Binding-site contacts:
Ligand atom C2 contacts residue THR485 of chain 1.D at 4.4 Å.
Ligand atom C1 contacts residue ASN483 of chain 1.D at 1.4 Å.
Ligand atom C5 contacts residue ALA476 of chain 1.D at 4.4 Å (hydrophobic).
Ligand atom C7 contacts residue ASN483 of chain 1.D at 3.2 Å.
Ligand atom C1 contacts residue THR485 of chain 1.D at 3.8 Å.
Ligand atom C2 contacts residue ASN483 of chain 1.D at 2.4 Å.
Ligand atom O5 contacts residue SER480 of chain 1.D at 4.0 Å.
Ligand atom C1 contacts residue GLY479 of chain 1.D at 3.6 Å.
Ligand atom C6 contacts residue GLY479 of chain 1.D at 4.2 Å.
Ligand atom C1 contacts residue SER480 of chain 1.D at 4.2 Å.
Ligand atom C8 contacts residue THR485 of chain 1.D at 3.6 Å.
Ligand atom C3 contacts residue ASN483 of chain 1.D at 3.8 Å.
Ligand atom N2 contacts residue THR485 of chain 1.D at 3.8 Å.
Ligand atom C5 contacts residue ASN483 of chain 1.D at 3.7 Å.
Ligand atom C4 contacts residue ASN483 of chain 1.D at 4.2 Å.
Ligand atom C8 contacts residue ASN483 of chain 1.D at 4.4 Å.
Ligand atom C5 contacts residue SER480 of chain 1.D at 4.2 Å.
Ligand atom O5 contacts residue ASN483 of chain 1.D at 2.4 Å (h-bond).
Ligand atom C6 contacts residue SER480 of chain 1.D at 4.4 Å.
Ligand atom C7 contacts residue THR485 of chain 1.D at 4.1 Å.
Ligand atom C6 contacts residue ALA476 of chain 1.D at 4.0 Å (hydrophobic).
Ligand atom O5 contacts residue GLY479 of chain 1.D at 3.4 Å (h-bond).
Ligand atom N2 contacts residue ASN483 of chain 1.D at 2.9 Å (h-bond).
Ligand atom O7 contacts residue ASN483 of chain 1.D at 3.2 Å (h-bond).
Ligand atom O6 contacts residue GLY479 of chain 1.D at 4.0 Å.
Ligand atom C5 contacts residue GLY479 of chain 1.D at 4.2 Å.

A small-molecule ligand and the protein it binds are described below.
Small molecule (SMILES): CC(=O)N[C@@H]1[C@@H](O)[C@H](O)[C@@H](CO)O[C@H]1O

Sequence of chain 1.D:
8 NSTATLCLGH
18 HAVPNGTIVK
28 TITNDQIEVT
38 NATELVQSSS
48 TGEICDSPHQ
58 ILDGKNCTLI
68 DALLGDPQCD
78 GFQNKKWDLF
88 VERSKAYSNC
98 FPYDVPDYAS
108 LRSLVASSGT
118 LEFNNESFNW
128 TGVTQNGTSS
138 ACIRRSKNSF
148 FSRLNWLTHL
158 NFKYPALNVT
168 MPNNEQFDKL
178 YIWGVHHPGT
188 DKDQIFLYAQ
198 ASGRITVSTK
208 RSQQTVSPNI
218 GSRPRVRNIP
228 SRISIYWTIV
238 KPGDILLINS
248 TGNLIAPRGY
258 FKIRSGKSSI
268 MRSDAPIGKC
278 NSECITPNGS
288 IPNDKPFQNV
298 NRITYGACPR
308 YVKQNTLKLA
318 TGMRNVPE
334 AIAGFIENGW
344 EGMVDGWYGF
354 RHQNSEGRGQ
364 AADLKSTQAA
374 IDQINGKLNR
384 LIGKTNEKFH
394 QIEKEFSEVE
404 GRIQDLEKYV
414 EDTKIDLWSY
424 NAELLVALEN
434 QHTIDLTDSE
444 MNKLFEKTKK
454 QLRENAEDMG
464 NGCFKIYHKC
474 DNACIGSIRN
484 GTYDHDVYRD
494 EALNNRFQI